Sequence of chain 1.A:
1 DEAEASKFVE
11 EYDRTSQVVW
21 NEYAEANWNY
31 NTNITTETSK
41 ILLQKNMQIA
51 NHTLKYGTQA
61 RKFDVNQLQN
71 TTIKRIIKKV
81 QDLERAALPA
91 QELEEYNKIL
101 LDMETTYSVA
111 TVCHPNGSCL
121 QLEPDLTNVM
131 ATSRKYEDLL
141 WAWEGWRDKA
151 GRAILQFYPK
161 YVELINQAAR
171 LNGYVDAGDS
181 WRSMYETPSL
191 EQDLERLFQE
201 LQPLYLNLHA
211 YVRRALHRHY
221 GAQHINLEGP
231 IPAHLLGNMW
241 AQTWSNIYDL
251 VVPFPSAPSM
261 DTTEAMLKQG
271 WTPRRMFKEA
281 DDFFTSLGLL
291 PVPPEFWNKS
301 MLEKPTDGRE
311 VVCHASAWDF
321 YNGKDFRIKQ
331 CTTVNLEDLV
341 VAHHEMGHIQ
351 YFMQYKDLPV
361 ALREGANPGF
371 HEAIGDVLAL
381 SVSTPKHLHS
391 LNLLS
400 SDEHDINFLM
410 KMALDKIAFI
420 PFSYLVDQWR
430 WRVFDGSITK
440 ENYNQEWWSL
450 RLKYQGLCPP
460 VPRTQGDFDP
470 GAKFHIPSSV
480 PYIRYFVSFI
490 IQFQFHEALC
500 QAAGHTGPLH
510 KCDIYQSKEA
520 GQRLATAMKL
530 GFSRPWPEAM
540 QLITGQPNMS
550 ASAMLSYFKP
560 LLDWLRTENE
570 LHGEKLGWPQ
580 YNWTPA

This protein binds this small molecule.
Small molecule (SMILES): CC(=O)N[C@@H]1[C@@H](O)[C@H](O)[C@@H](CO)O[C@H]1O

Binding-site contacts:
Ligand atom O5 contacts residue THR38 of chain 1.A at 4.1 Å.
Ligand atom C1 contacts residue THR35 of chain 1.A at 4.1 Å.
Ligand atom C4 contacts residue ASN33 of chain 1.A at 4.2 Å.
Ligand atom C7 contacts residue ASN33 of chain 1.A at 3.7 Å.
Ligand atom C6 contacts residue THR35 of chain 1.A at 3.9 Å.
Ligand atom C8 contacts residue ARG309 of chain 1.A at 3.6 Å.
Ligand atom N2 contacts residue ASN33 of chain 1.A at 3.0 Å (h-bond).
Ligand atom O7 contacts residue ASN33 of chain 1.A at 3.9 Å.
Ligand atom O6 contacts residue GLU37 of chain 1.A at 3.3 Å.
Ligand atom O5 contacts residue THR35 of chain 1.A at 3.8 Å.
Ligand atom O6 contacts residue THR35 of chain 1.A at 3.0 Å (h-bond).
Ligand atom N2 contacts residue ARG309 of chain 1.A at 4.4 Å.
Ligand atom C7 contacts residue ARG309 of chain 1.A at 4.1 Å.
Ligand atom C3 contacts residue ASN33 of chain 1.A at 3.8 Å.
Ligand atom C8 contacts residue ASP307 of chain 1.A at 3.8 Å.
Ligand atom C5 contacts residue THR35 of chain 1.A at 4.3 Å.
Ligand atom C2 contacts residue ASN33 of chain 1.A at 2.4 Å.
Ligand atom C5 contacts residue ASN33 of chain 1.A at 3.6 Å.
Ligand atom C1 contacts residue ASN33 of chain 1.A at 1.4 Å.
Ligand atom O5 contacts residue ASN33 of chain 1.A at 2.3 Å (h-bond).
Ligand atom C6 contacts residue GLU37 of chain 1.A at 3.8 Å.